Sequence of chain 1.F:
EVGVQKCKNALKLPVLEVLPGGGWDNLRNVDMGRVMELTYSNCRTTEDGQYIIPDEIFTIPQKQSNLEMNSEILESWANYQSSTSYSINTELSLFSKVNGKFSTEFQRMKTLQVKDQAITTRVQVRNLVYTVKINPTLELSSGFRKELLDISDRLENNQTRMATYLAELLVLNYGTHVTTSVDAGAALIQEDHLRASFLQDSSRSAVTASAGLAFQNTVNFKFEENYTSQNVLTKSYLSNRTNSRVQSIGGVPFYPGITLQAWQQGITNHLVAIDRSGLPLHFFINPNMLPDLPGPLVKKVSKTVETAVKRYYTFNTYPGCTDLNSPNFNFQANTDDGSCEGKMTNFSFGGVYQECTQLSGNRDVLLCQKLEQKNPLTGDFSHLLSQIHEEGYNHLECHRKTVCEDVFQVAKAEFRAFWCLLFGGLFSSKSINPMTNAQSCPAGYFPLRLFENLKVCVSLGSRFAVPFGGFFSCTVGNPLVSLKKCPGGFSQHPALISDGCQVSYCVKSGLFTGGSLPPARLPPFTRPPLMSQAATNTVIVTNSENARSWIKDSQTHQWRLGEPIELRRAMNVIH

A protein and the small-molecule ligand that binds it are described below.
Small molecule (SMILES): CC(=O)N[C@H]1[C@H](O[C@H]2[C@H](O)[C@@H](NC(C)=O)CO[C@@H]2CO)O[C@H](CO)[C@@H](O)[C@@H]1O

Binding-site contacts:
Ligand atom N2 contacts residue SER251 of chain 1.F at 4.2 Å.
Ligand atom C7 contacts residue ASN252 of chain 1.F at 4.0 Å.
Ligand atom N2 contacts residue ASN252 of chain 1.F at 3.0 Å (h-bond).
Ligand atom O5 contacts residue ASN252 of chain 1.F at 2.4 Å (h-bond).
Ligand atom O6 contacts residue SER207 of chain 1.F at 3.3 Å (h-bond).
Ligand atom O5 contacts residue PHE208 of chain 1.F at 3.8 Å.
Ligand atom O5 contacts residue SER248 of chain 1.F at 4.3 Å.
Ligand atom C1 contacts residue ASN252 of chain 1.F at 1.4 Å.
Ligand atom C2 contacts residue ASN252 of chain 1.F at 2.5 Å.
Ligand atom C7 contacts residue SER251 of chain 1.F at 3.8 Å.
Ligand atom C4 contacts residue SER248 of chain 1.F at 4.3 Å.
Ligand atom C4 contacts residue ASN252 of chain 1.F at 4.2 Å.
Ligand atom C6 contacts residue ASP211 of chain 1.F at 3.7 Å.
Ligand atom C6 contacts residue PHE208 of chain 1.F at 4.2 Å (hydrophobic).
Ligand atom O7 contacts residue SER251 of chain 1.F at 3.2 Å.
Ligand atom C3 contacts residue ASN252 of chain 1.F at 3.8 Å.
Ligand atom C8 contacts residue SER251 of chain 1.F at 3.8 Å.
Ligand atom C5 contacts residue ASN252 of chain 1.F at 3.7 Å.
Ligand atom O6 contacts residue PHE208 of chain 1.F at 3.5 Å.
Ligand atom O6 contacts residue LYS247 of chain 1.F at 4.0 Å.
Ligand atom O6 contacts residue ASP211 of chain 1.F at 3.0 Å (salt-bridge).